This protein binds this small molecule.
Small molecule (SMILES): CC(=O)N[C@@H]1[C@@H](O)[C@H](O)[C@@H](CO)O[C@H]1O

Sequence of chain 3.H:
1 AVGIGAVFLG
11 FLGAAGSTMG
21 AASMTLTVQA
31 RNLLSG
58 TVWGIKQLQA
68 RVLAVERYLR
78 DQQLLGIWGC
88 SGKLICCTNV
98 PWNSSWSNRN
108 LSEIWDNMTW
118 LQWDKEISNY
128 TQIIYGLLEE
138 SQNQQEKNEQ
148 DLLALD

Binding-site contacts:
Ligand atom C3 contacts residue ASN126 of chain 3.H at 3.8 Å.
Ligand atom C4 contacts residue ASN126 of chain 3.H at 4.2 Å.
Ligand atom O7 contacts residue ASN126 of chain 3.H at 4.4 Å.
Ligand atom C7 contacts residue ASN126 of chain 3.H at 3.9 Å.
Ligand atom C1 contacts residue ASN126 of chain 3.H at 1.4 Å.
Ligand atom N2 contacts residue ASN126 of chain 3.H at 2.9 Å (h-bond).
Ligand atom C8 contacts residue GLU123 of chain 3.H at 3.8 Å.
Ligand atom O5 contacts residue ASN126 of chain 3.H at 2.3 Å (h-bond).
Ligand atom C5 contacts residue ASN126 of chain 3.H at 3.6 Å.
Ligand atom C2 contacts residue ASN126 of chain 3.H at 2.4 Å.